Binding-site contacts:
Ligand atom CB contacts residue GLU481 of chain 5.HA at 3.6 Å.
Ligand atom CD contacts residue TYR537 of chain 5.HA at 4.5 Å (hydrophobic).
Ligand atom CD1 contacts residue ILE535 of chain 5.HA at 4.0 Å (hydrophobic).
Ligand atom CA contacts residue ILE535 of chain 5.HA at 3.8 Å (hydrophobic).
Ligand atom O contacts residue LEU534 of chain 5.HA at 4.3 Å.
Ligand atom CD2 contacts residue THR488 of chain 5.HA at 4.2 Å.
Ligand atom CB contacts residue ILE535 of chain 5.HA at 4.2 Å (hydrophobic).
Ligand atom N contacts residue ILE535 of chain 5.HA at 3.7 Å.
Ligand atom CB contacts residue TYR537 of chain 5.HA at 3.0 Å (hydrophobic).
Ligand atom CE1 contacts residue LEU413 of chain 5.HA at 4.2 Å (hydrophobic).
Ligand atom CD1 contacts residue LEU413 of chain 5.HA at 4.1 Å (hydrophobic).
Ligand atom CB contacts residue LEU534 of chain 5.HA at 4.3 Å (hydrophobic).
Ligand atom CA contacts residue TYR537 of chain 5.HA at 4.5 Å (hydrophobic).
Ligand atom N contacts residue PRO536 of chain 5.HA at 4.2 Å.
Ligand atom CD1 contacts residue PHE402 of chain 5.HA at 4.0 Å (hydrophobic).
Ligand atom CB contacts residue TYR533 of chain 5.HA at 3.6 Å (hydrophobic).
Ligand atom CD2 contacts residue MET485 of chain 5.HA at 4.0 Å (hydrophobic).
Ligand atom OD1 contacts residue TYR533 of chain 5.HA at 3.4 Å.
Ligand atom CD1 contacts residue ILE535 of chain 5.HA at 4.0 Å (hydrophobic).
Ligand atom CG contacts residue PRO536 of chain 5.HA at 4.5 Å (hydrophobic).
Ligand atom CG1 contacts residue THR488 of chain 5.HA at 4.2 Å.
Ligand atom CD2 contacts residue ALA484 of chain 5.HA at 3.6 Å (hydrophobic).
Ligand atom O contacts residue HIS409 of chain 5.HA at 3.6 Å.
Ligand atom CD1 contacts residue THR488 of chain 5.HA at 4.2 Å.
Ligand atom CG contacts residue TYR537 of chain 5.HA at 3.2 Å (hydrophobic).
Ligand atom O contacts residue PRO536 of chain 5.HA at 3.8 Å.
Ligand atom C contacts residue HIS409 of chain 5.HA at 4.4 Å.
Ligand atom CB contacts residue THR488 of chain 5.HA at 4.4 Å.
Ligand atom NE2 contacts residue PRO536 of chain 5.HA at 4.2 Å.
Ligand atom CG contacts residue TYR533 of chain 5.HA at 3.3 Å (hydrophobic).
Ligand atom ND2 contacts residue TYR533 of chain 5.HA at 3.7 Å.
Ligand atom CD1 contacts residue GLN538 of chain 5.HA at 3.1 Å.

Sequence of chain 5.HA:
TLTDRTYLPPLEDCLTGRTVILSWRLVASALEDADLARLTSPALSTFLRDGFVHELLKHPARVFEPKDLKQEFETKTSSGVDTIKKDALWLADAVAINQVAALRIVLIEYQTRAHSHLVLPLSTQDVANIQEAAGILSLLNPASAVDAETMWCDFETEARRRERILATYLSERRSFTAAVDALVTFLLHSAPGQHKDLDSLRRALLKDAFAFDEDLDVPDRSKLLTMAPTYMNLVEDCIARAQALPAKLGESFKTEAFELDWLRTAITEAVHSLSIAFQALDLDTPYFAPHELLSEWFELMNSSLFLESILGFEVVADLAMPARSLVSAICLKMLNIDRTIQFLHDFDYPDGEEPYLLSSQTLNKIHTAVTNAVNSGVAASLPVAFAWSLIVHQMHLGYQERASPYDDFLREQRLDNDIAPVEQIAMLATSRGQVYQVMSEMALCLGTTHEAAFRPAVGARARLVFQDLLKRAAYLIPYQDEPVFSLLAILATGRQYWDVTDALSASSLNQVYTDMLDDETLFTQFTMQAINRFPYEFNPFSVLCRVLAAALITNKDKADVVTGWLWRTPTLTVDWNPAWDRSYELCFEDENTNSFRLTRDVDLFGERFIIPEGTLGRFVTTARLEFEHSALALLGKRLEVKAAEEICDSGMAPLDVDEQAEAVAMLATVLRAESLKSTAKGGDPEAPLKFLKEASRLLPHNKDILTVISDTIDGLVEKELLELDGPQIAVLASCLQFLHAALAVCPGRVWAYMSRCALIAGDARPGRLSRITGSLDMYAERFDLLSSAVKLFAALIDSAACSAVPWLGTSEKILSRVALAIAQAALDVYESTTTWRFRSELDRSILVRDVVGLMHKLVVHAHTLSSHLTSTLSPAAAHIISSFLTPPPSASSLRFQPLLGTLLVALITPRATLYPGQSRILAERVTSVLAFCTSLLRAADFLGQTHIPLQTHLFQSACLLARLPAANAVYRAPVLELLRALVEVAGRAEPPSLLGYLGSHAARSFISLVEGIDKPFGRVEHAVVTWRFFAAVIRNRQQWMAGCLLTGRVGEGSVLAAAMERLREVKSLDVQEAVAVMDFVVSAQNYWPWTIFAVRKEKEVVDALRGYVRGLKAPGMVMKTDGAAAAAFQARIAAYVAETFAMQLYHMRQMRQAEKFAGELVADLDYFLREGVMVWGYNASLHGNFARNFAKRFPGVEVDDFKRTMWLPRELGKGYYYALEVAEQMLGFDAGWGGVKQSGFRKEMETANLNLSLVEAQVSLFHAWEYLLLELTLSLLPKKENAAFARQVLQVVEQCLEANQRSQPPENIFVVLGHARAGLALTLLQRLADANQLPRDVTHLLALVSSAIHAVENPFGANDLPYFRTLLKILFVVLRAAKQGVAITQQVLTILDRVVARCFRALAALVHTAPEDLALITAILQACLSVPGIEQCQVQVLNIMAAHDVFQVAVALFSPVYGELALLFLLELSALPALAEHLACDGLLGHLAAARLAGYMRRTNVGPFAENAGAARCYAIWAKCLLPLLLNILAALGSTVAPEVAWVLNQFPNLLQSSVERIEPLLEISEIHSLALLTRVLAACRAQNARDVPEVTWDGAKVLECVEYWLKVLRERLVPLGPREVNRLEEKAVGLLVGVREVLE

This small molecule binds to this protein.
Small molecule (SMILES): CC[C@H](C)[C@H](NC(=O)[C@H](CO)NC(=O)[C@H](CC(=O)O)NC(=O)[C@@H](N)CCC(=O)O)C(=O)N[C@@H](CC(C)C)C(=O)N[C@@H](CCC(N)=O)C(=O)N1CCC[C@H]1C(=O)NCC(=O)N[C@@H](C)C(=O)N[C@@H](Cc1ccccc1)C(=O)N[C@@H](CO)C(=O)N[C@@H](C)C(=O)N[C@H](C=O)CC(N)=O